This protein binds this small molecule.
Small molecule (SMILES): CC[C@H](C)[C@H](NC(=O)[C@@H](N)CCCCN)C(=O)N[C@@H](CC(C)C)C(=O)N[C@@H](Cc1cnc[nH]1)C(=O)N[C@@H](CCCN=C(N)N)C(=O)N[C@@H](CC(C)C)C(=O)N[C@@H](CC(C)C)C(=O)N[C@@H](CCC(N)=O)C(=O)N[C@H](C=O)CC(=O)O

Binding-site contacts:
Ligand atom CD1 contacts residue ASP242 of chain 1.B at 3.4 Å.
Ligand atom CD2 contacts residue MET247 of chain 1.B at 3.9 Å (hydrophobic).
Ligand atom N contacts residue GLU246 of chain 1.B at 2.7 Å (salt-bridge).
Ligand atom NZ contacts residue GLU84 of chain 1.B at 3.1 Å (salt-bridge).
Ligand atom N contacts residue VAL80 of chain 1.B at 4.1 Å.
Ligand atom CD2 contacts residue ILE62 of chain 1.B at 4.1 Å (hydrophobic).
Ligand atom CB contacts residue ILE62 of chain 1.B at 3.6 Å (hydrophobic).
Ligand atom CD contacts residue GLU246 of chain 1.B at 3.8 Å.
Ligand atom O contacts residue LYS66 of chain 1.B at 3.4 Å.
Ligand atom CG contacts residue LEU76 of chain 1.B at 3.8 Å (hydrophobic).
Ligand atom CD2 contacts residue LEU76 of chain 1.B at 3.5 Å (hydrophobic).
Ligand atom CD1 contacts residue LEU83 of chain 1.B at 3.8 Å (hydrophobic).
Ligand atom CD1 contacts residue LEU243 of chain 1.B at 3.5 Å (hydrophobic).
Ligand atom CA contacts residue GLU246 of chain 1.B at 3.7 Å.
Ligand atom CB contacts residue GLU246 of chain 1.B at 3.6 Å.
Ligand atom CB contacts residue LEU243 of chain 1.B at 4.0 Å (hydrophobic).
Ligand atom CA contacts residue GLU246 of chain 1.B at 3.4 Å.
Ligand atom CD1 contacts residue GLU246 of chain 1.B at 3.3 Å.
Ligand atom CE1 contacts residue LEU76 of chain 1.B at 4.1 Å (hydrophobic).
Ligand atom O contacts residue ILE62 of chain 1.B at 4.0 Å.
Ligand atom CA contacts residue VAL80 of chain 1.B at 4.0 Å (hydrophobic).
Ligand atom ND1 contacts residue VAL80 of chain 1.B at 3.7 Å.
Ligand atom CE contacts residue GLU84 of chain 1.B at 3.6 Å.
Ligand atom CG contacts residue GLN79 of chain 1.B at 4.0 Å.
Ligand atom CD1 contacts residue ILE62 of chain 1.B at 3.1 Å (hydrophobic).
Ligand atom CB contacts residue GLU246 of chain 1.B at 4.1 Å.
Ligand atom CD2 contacts residue GLU84 of chain 1.B at 3.9 Å.
Ligand atom CG2 contacts residue LEU243 of chain 1.B at 3.9 Å (hydrophobic).
Ligand atom CD1 contacts residue MET247 of chain 1.B at 4.2 Å (hydrophobic).
Ligand atom C contacts residue ILE62 of chain 1.B at 4.1 Å (hydrophobic).
Ligand atom NE2 contacts residue LEU76 of chain 1.B at 3.3 Å.
Ligand atom CD1 contacts residue LYS66 of chain 1.B at 4.2 Å.
Ligand atom NZ contacts residue GLU246 of chain 1.B at 3.6 Å.
Ligand atom CB contacts residue LEU76 of chain 1.B at 3.8 Å (hydrophobic).
Ligand atom CG contacts residue ILE62 of chain 1.B at 3.8 Å (hydrophobic).
Ligand atom CG1 contacts residue GLU246 of chain 1.B at 3.4 Å.
Ligand atom CD2 contacts residue LEU83 of chain 1.B at 3.9 Å (hydrophobic).
Ligand atom CG contacts residue GLU246 of chain 1.B at 3.6 Å.
Ligand atom CD2 contacts residue VAL80 of chain 1.B at 3.6 Å (hydrophobic).
Ligand atom C contacts residue GLU246 of chain 1.B at 3.5 Å.

Sequence of chain 1.B:
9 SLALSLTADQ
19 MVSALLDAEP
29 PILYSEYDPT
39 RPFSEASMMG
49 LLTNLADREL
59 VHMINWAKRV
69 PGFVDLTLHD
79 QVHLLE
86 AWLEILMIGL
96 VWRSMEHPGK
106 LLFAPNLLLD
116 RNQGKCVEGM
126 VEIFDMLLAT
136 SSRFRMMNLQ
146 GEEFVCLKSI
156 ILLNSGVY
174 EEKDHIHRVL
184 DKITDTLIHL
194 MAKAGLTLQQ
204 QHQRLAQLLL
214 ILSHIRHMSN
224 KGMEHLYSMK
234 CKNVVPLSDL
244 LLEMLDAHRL